Sequence of chain 1.A:
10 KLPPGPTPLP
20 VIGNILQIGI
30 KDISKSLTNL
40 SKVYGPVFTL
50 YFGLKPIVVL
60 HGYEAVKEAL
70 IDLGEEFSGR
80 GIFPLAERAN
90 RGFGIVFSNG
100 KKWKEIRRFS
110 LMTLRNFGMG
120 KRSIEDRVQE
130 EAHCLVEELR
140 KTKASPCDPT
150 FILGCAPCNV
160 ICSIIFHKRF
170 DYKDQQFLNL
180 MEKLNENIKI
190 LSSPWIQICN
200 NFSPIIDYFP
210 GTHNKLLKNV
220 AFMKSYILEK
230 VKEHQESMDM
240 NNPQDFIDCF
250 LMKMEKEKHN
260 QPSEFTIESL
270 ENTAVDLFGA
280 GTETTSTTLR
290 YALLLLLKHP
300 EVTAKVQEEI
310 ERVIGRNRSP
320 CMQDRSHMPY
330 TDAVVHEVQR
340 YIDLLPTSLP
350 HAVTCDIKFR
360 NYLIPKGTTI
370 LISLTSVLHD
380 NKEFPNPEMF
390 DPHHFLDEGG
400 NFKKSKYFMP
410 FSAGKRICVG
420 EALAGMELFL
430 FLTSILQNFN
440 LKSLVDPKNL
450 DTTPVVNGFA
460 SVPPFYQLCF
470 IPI

Binding-site contacts:
Ligand atom N3 contacts residue LEU190 of chain 1.A at 3.5 Å.
Ligand atom C9 contacts residue ARG90 of chain 1.A at 3.9 Å.
Ligand atom N6 contacts residue ASN186 of chain 1.A at 2.7 Å (h-bond).
Ligand atom C10 contacts residue ARG90 of chain 1.A at 4.0 Å.
Ligand atom C20 contacts residue ASN186 of chain 1.A at 3.8 Å.
Ligand atom C21 contacts residue VAL219 of chain 1.A at 4.0 Å (hydrophobic).
Ligand atom C22 contacts residue MET222 of chain 1.A at 3.7 Å (hydrophobic).
Ligand atom N5 contacts residue VAL274 of chain 1.A at 3.7 Å.
Ligand atom N2 contacts residue GLN196 of chain 1.A at 3.9 Å.
Ligand atom C14 contacts residue VAL95 of chain 1.A at 3.8 Å (hydrophobic).
Ligand atom N3 contacts residue GLN196 of chain 1.A at 3.9 Å.
Ligand atom N2 contacts residue LEU190 of chain 1.A at 3.8 Å.
Ligand atom C8 contacts residue ARG90 of chain 1.A at 4.0 Å.
Ligand atom C22 contacts residue ASN218 of chain 1.A at 3.6 Å.
Ligand atom C3 contacts residue LEU348 of chain 1.A at 4.0 Å (hydrophobic).
Ligand atom C11 contacts residue GLY278 of chain 1.A at 3.9 Å.
Ligand atom C17 contacts residue VAL219 of chain 1.A at 3.3 Å (hydrophobic).
Ligand atom C12 contacts residue ASP275 of chain 1.A at 4.0 Å.
Ligand atom C10 contacts residue GLY278 of chain 1.A at 3.8 Å.
Ligand atom C17 contacts residue ASN186 of chain 1.A at 3.5 Å.
Ligand atom N2 contacts residue ARG90 of chain 1.A at 2.8 Å (salt-bridge).
Ligand atom C20 contacts residue LEU183 of chain 1.A at 3.1 Å (hydrophobic).
Ligand atom C6 contacts residue ALA279 of chain 1.A at 3.5 Å (hydrophobic).
Ligand atom O contacts residue ARG90 of chain 1.A at 2.4 Å (salt-bridge).
Ligand atom C16 contacts residue ARG90 of chain 1.A at 3.5 Å.
Ligand atom N6 contacts residue VAL219 of chain 1.A at 3.7 Å.
Ligand atom CL contacts residue VAL219 of chain 1.A at 3.7 Å.
Ligand atom N1 contacts residue PHE96 of chain 1.A at 3.9 Å.
Ligand atom N1 contacts residue ARG90 of chain 1.A at 2.8 Å (salt-bridge).
Ligand atom C18 contacts residue ASN186 of chain 1.A at 4.0 Å.
Ligand atom C21 contacts residue MET222 of chain 1.A at 3.6 Å (hydrophobic).
Ligand atom CL contacts residue ASN186 of chain 1.A at 3.8 Å.
Ligand atom C10 contacts residue ILE187 of chain 1.A at 3.9 Å (hydrophobic).
Ligand atom N3 contacts residue ARG90 of chain 1.A at 4.0 Å.
Ligand atom C12 contacts residue VAL274 of chain 1.A at 3.4 Å (hydrophobic).
Ligand atom C13 contacts residue ASP275 of chain 1.A at 3.3 Å.
Ligand atom C19 contacts residue LEU183 of chain 1.A at 3.3 Å (hydrophobic).
Ligand atom CL contacts residue LEU215 of chain 1.A at 3.8 Å.
Ligand atom CL contacts residue ALA88 of chain 1.A at 4.0 Å.
Ligand atom C21 contacts residue ASN186 of chain 1.A at 3.8 Å.

The small molecule below binds the protein below.
Small molecule (SMILES): CCCCc1nc(Cl)c(CO)n1Cc1ccc(-c2ccccc2-c2nn[nH]n2)cc1